Sequence of chain 1.A:
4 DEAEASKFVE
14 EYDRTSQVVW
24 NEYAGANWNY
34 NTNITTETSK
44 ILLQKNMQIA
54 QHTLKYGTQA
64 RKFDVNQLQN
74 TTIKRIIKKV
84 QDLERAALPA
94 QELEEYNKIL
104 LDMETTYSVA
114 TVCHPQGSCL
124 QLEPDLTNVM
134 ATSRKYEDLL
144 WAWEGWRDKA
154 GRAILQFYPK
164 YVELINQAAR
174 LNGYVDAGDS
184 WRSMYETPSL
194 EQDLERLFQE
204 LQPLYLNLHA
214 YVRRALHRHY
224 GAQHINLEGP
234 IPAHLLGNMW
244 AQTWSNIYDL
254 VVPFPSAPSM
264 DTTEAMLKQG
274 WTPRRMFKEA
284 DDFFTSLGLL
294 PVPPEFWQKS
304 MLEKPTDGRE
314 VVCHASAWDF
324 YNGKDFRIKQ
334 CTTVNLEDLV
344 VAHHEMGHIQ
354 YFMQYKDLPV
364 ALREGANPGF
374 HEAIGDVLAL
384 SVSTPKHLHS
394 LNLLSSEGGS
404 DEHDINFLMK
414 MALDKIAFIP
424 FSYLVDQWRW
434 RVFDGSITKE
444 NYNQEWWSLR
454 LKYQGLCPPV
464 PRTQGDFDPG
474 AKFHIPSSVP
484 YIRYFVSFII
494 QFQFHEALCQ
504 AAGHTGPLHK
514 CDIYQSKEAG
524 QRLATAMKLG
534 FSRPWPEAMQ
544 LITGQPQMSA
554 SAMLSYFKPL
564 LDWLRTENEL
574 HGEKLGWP

The small molecule below binds the protein below.
Small molecule (SMILES): CC(=O)N[C@@H]1[C@@H](O)[C@H](O)[C@@H](CO)O[C@H]1O

Binding-site contacts:
Ligand atom O6 contacts residue THR38 of chain 1.A at 4.4 Å.
Ligand atom C8 contacts residue ARG312 of chain 1.A at 3.6 Å.
Ligand atom C5 contacts residue THR38 of chain 1.A at 4.4 Å.
Ligand atom O6 contacts residue GLU40 of chain 1.A at 3.2 Å (salt-bridge).
Ligand atom O5 contacts residue ASN36 of chain 1.A at 2.3 Å (h-bond).
Ligand atom C6 contacts residue GLU40 of chain 1.A at 3.7 Å.
Ligand atom O5 contacts residue THR38 of chain 1.A at 3.9 Å.
Ligand atom N2 contacts residue ARG312 of chain 1.A at 4.4 Å.
Ligand atom C8 contacts residue ASP310 of chain 1.A at 4.3 Å.
Ligand atom O5 contacts residue THR41 of chain 1.A at 4.0 Å.
Ligand atom C4 contacts residue ASN36 of chain 1.A at 4.1 Å.
Ligand atom C3 contacts residue ASN36 of chain 1.A at 3.7 Å.
Ligand atom O7 contacts residue ASN36 of chain 1.A at 3.6 Å (h-bond).
Ligand atom C1 contacts residue ASN36 of chain 1.A at 1.4 Å.
Ligand atom C1 contacts residue THR38 of chain 1.A at 4.2 Å.
Ligand atom C6 contacts residue THR41 of chain 1.A at 4.3 Å.
Ligand atom C5 contacts residue ASN36 of chain 1.A at 3.6 Å.
Ligand atom C2 contacts residue ASN36 of chain 1.A at 2.4 Å.
Ligand atom C6 contacts residue THR38 of chain 1.A at 3.8 Å.
Ligand atom C7 contacts residue ASN36 of chain 1.A at 3.5 Å.
Ligand atom O6 contacts residue THR41 of chain 1.A at 3.8 Å.
Ligand atom C7 contacts residue ARG312 of chain 1.A at 4.1 Å.
Ligand atom N2 contacts residue ASN36 of chain 1.A at 2.9 Å (h-bond).